A protein and the small-molecule ligand that binds it are described below.
Small molecule (SMILES): N[C@@H](CCC(=O)O)C(=O)O

Sequence of chain 1.D:
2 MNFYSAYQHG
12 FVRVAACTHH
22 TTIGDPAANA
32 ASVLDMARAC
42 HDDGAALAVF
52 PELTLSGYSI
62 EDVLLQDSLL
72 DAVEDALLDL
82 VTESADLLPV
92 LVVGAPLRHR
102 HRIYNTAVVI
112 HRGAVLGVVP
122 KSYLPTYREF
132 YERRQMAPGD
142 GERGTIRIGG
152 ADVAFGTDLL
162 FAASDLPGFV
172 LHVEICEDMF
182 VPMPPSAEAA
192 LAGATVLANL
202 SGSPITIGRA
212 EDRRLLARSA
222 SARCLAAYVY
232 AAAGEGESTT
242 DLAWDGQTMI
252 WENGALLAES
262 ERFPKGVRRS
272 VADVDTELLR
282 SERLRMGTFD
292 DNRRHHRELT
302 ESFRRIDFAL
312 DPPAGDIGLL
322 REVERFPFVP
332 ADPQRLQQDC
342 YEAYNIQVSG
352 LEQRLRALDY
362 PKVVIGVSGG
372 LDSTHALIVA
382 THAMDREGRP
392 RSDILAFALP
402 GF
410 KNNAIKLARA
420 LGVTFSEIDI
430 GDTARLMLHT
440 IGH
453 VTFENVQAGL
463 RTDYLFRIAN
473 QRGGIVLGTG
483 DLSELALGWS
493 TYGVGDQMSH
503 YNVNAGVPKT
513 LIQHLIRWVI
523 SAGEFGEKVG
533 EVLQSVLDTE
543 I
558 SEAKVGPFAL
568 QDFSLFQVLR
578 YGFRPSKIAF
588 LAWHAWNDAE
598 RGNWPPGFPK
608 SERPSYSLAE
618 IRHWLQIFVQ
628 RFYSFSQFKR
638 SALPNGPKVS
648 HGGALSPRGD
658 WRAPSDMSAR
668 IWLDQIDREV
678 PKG

Binding-site contacts:
Ligand atom OE2 contacts residue PHE181 of chain 1.B at 4.2 Å.
Ligand atom OE1 contacts residue PHE181 of chain 1.B at 3.8 Å.
Ligand atom O contacts residue ARG129 of chain 1.B at 4.3 Å.
Ligand atom N contacts residue GLU178 of chain 1.B at 3.7 Å.
Ligand atom OXT contacts residue ARG577 of chain 1.D at 4.3 Å.
Ligand atom OE2 contacts residue CYS177 of chain 1.B at 3.4 Å (h-bond).
Ligand atom CA contacts residue TYR128 of chain 1.B at 3.9 Å (hydrophobic).
Ligand atom OE2 contacts residue PHE131 of chain 1.B at 3.9 Å.
Ligand atom CD contacts residue SER204 of chain 1.B at 4.0 Å.
Ligand atom CB contacts residue ARG210 of chain 1.B at 4.5 Å.
Ligand atom C contacts residue ARG129 of chain 1.B at 4.1 Å.
Ligand atom C contacts residue PHE131 of chain 1.B at 4.5 Å (hydrophobic).
Ligand atom CD contacts residue CYS177 of chain 1.B at 4.2 Å (hydrophobic).
Ligand atom OXT contacts residue ARG210 of chain 1.B at 4.1 Å.
Ligand atom CD contacts residue PHE131 of chain 1.B at 4.5 Å (hydrophobic).
Ligand atom OXT contacts residue ARG129 of chain 1.B at 3.4 Å (salt-bridge).
Ligand atom C contacts residue ARG210 of chain 1.B at 3.7 Å.
Ligand atom C contacts residue TYR128 of chain 1.B at 4.2 Å (hydrophobic).
Ligand atom CA contacts residue PHE181 of chain 1.B at 4.5 Å (hydrophobic).
Ligand atom O contacts residue PHE131 of chain 1.B at 3.4 Å.
Ligand atom N contacts residue PHE181 of chain 1.B at 4.3 Å.
Ligand atom CD contacts residue PHE181 of chain 1.B at 3.8 Å (hydrophobic).
Ligand atom OE1 contacts residue SER204 of chain 1.B at 2.8 Å (h-bond).
Ligand atom CB contacts residue GLU178 of chain 1.B at 3.7 Å.
Ligand atom CB contacts residue PHE181 of chain 1.B at 4.4 Å (hydrophobic).
Ligand atom CG contacts residue PHE181 of chain 1.B at 3.7 Å (hydrophobic).
Ligand atom OE1 contacts residue CYS177 of chain 1.B at 4.2 Å.
Ligand atom N contacts residue MET287 of chain 1.D at 4.3 Å.
Ligand atom OE1 contacts residue ARG210 of chain 1.B at 3.5 Å.
Ligand atom OE2 contacts residue GLU178 of chain 1.B at 3.9 Å.
Ligand atom CG contacts residue ARG210 of chain 1.B at 3.6 Å.
Ligand atom O contacts residue GLU130 of chain 1.B at 4.3 Å.
Ligand atom N contacts residue TYR128 of chain 1.B at 2.9 Å (h-bond).
Ligand atom O contacts residue TYR128 of chain 1.B at 3.9 Å.
Ligand atom O contacts residue ARG210 of chain 1.B at 3.0 Å (salt-bridge).
Ligand atom CA contacts residue GLU178 of chain 1.B at 4.4 Å.
Ligand atom CD contacts residue ARG210 of chain 1.B at 4.0 Å.
Ligand atom CB contacts residue PHE131 of chain 1.B at 4.2 Å (hydrophobic).
Ligand atom CB contacts residue TYR128 of chain 1.B at 4.2 Å (hydrophobic).

Sequence of chain 1.B:
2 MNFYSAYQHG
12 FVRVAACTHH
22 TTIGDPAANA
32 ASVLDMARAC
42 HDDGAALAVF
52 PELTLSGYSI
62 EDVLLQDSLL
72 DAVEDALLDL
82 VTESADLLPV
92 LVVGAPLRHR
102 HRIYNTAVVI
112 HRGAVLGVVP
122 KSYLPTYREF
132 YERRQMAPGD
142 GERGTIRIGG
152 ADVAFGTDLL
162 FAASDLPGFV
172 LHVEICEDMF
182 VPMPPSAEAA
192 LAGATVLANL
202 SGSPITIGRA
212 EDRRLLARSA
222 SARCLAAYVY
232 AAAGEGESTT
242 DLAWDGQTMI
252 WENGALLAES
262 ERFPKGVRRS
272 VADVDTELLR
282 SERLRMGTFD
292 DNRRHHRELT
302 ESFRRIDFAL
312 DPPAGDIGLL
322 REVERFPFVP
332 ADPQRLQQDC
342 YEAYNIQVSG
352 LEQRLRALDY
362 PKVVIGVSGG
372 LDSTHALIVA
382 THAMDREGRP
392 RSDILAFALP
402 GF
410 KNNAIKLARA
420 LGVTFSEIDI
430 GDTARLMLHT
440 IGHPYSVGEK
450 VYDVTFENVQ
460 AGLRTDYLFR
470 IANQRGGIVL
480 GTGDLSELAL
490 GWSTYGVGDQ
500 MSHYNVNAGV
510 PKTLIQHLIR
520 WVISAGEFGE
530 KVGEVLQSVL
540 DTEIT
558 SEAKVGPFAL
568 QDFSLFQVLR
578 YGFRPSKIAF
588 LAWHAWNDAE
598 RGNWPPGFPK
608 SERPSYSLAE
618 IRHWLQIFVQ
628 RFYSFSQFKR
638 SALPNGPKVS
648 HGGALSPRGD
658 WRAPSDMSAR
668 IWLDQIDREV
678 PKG